Binding-site contacts:
Ligand atom N2 contacts residue ASN506 of chain 1.A at 3.5 Å (h-bond).
Ligand atom C7 contacts residue ASN506 of chain 1.A at 4.3 Å.
Ligand atom C4 contacts residue ASN506 of chain 1.A at 3.4 Å.
Ligand atom C2 contacts residue ASN506 of chain 1.A at 2.4 Å.
Ligand atom O5 contacts residue ASN506 of chain 1.A at 2.4 Å (h-bond).
Ligand atom C6 contacts residue ASN506 of chain 1.A at 4.4 Å.
Ligand atom O6 contacts residue THR504 of chain 1.A at 4.0 Å.
Ligand atom O6 contacts residue ASN506 of chain 1.A at 4.1 Å.
Ligand atom C3 contacts residue ASN506 of chain 1.A at 3.4 Å.
Ligand atom O3 contacts residue ASN506 of chain 1.A at 3.9 Å.
Ligand atom C5 contacts residue ASN506 of chain 1.A at 3.4 Å.
Ligand atom C1 contacts residue ASN506 of chain 1.A at 1.4 Å.

The small molecule below binds the protein below.
Small molecule (SMILES): CC(=O)N[C@@H]1[C@@H](O)[C@H](O)[C@@H](CO)O[C@H]1O

Sequence of chain 1.A:
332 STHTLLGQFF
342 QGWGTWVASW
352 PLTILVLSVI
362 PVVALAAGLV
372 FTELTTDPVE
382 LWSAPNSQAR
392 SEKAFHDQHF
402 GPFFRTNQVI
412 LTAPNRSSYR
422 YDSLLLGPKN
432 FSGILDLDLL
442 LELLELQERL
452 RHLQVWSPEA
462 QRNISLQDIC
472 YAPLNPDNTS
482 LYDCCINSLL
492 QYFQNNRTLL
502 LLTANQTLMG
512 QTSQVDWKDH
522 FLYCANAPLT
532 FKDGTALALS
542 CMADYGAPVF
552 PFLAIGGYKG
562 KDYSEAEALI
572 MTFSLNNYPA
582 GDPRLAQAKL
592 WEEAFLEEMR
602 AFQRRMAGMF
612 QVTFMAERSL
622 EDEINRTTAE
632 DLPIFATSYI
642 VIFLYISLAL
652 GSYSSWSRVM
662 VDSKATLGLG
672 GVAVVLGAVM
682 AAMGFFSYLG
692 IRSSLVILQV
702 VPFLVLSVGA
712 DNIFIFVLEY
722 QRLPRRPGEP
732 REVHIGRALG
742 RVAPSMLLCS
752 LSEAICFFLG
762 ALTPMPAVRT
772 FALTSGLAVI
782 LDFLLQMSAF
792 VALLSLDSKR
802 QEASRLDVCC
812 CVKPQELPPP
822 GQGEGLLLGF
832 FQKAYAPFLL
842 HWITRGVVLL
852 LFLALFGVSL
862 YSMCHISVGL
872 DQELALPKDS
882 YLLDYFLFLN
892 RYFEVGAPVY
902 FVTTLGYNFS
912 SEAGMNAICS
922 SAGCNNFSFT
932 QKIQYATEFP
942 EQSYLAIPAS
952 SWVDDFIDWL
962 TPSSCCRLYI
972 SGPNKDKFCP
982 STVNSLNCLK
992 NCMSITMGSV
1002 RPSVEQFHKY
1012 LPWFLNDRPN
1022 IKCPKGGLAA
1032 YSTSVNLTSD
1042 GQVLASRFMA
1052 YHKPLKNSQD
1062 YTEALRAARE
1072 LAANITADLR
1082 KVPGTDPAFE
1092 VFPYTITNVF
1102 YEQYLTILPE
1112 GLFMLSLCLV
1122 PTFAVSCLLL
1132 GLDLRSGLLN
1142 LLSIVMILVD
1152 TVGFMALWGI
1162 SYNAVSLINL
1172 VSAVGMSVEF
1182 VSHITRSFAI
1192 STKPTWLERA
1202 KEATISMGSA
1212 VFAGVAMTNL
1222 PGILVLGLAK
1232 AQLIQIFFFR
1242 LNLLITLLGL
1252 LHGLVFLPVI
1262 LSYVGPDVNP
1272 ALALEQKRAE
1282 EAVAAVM